Sequence of chain 1.A:
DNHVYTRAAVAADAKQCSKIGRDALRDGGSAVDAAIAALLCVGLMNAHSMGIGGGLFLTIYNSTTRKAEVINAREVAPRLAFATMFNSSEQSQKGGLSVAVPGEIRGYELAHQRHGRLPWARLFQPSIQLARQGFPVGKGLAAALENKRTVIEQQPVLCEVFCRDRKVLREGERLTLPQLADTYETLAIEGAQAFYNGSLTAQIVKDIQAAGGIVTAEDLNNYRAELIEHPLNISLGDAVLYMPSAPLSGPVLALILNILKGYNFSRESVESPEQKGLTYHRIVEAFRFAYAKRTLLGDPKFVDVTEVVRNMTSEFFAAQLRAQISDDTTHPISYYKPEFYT

This protein binds this small molecule.
Small molecule (SMILES): CC(=O)N[C@@H]1[C@@H](O)[C@H](O)[C@@H](CO)O[C@H]1O

Binding-site contacts:
Ligand atom N2 contacts residue ASN239 of chain 1.A at 2.8 Å (h-bond).
Ligand atom C2 contacts residue ASN239 of chain 1.A at 2.4 Å.
Ligand atom C4 contacts residue ASN239 of chain 1.A at 4.2 Å.
Ligand atom O5 contacts residue ASN239 of chain 1.A at 2.3 Å (h-bond).
Ligand atom C7 contacts residue VAL246 of chain 1.A at 4.2 Å (hydrophobic).
Ligand atom C7 contacts residue TYR248 of chain 1.A at 3.9 Å (hydrophobic).
Ligand atom C3 contacts residue ASN239 of chain 1.A at 3.8 Å.
Ligand atom C5 contacts residue ASN239 of chain 1.A at 3.6 Å.
Ligand atom O7 contacts residue TYR248 of chain 1.A at 3.2 Å (h-bond).
Ligand atom C8 contacts residue VAL246 of chain 1.A at 3.6 Å (hydrophobic).
Ligand atom O7 contacts residue ASN239 of chain 1.A at 3.8 Å.
Ligand atom C8 contacts residue TYR248 of chain 1.A at 3.8 Å (hydrophobic).
Ligand atom C7 contacts residue ASN239 of chain 1.A at 3.5 Å.
Ligand atom C1 contacts residue ASN239 of chain 1.A at 1.4 Å.